Sequence of chain 28.C:
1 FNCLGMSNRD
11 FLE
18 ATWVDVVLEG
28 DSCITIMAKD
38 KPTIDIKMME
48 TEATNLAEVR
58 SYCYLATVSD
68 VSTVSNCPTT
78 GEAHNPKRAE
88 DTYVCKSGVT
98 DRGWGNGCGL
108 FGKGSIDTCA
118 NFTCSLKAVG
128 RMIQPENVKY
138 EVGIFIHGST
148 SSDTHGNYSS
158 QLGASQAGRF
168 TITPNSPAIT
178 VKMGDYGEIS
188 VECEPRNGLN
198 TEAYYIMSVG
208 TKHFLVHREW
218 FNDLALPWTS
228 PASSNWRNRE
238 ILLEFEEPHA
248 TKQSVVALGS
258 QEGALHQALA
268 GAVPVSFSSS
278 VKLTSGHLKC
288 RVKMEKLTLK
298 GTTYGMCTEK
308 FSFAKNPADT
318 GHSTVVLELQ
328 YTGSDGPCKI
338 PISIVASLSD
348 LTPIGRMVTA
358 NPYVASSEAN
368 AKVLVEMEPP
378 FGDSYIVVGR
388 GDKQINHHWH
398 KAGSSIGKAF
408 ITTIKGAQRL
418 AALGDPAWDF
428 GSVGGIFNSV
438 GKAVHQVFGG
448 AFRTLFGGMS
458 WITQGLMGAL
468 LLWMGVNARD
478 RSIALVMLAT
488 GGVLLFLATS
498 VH

Binding-site contacts:
Ligand atom O6 contacts residue THR89 of chain 28.C at 4.0 Å.
Ligand atom C5 contacts residue THR120 of chain 28.C at 3.8 Å.
Ligand atom O7 contacts residue SER66 of chain 28.C at 3.0 Å (h-bond).
Ligand atom N2 contacts residue SER66 of chain 28.C at 4.3 Å.
Ligand atom C5 contacts residue ASN118 of chain 28.C at 3.7 Å.
Ligand atom C7 contacts residue SER66 of chain 28.C at 3.5 Å.
Ligand atom N2 contacts residue TYR90 of chain 28.C at 4.3 Å.
Ligand atom N2 contacts residue ASN118 of chain 28.C at 2.9 Å (h-bond).
Ligand atom C1 contacts residue THR89 of chain 28.C at 4.1 Å.
Ligand atom C8 contacts residue SER66 of chain 28.C at 4.0 Å.
Ligand atom C8 contacts residue ASP67 of chain 28.C at 3.9 Å.
Ligand atom O5 contacts residue THR120 of chain 28.C at 3.2 Å (h-bond).
Ligand atom C7 contacts residue ASN118 of chain 28.C at 3.5 Å.
Ligand atom C5 contacts residue THR89 of chain 28.C at 4.4 Å.
Ligand atom C2 contacts residue ASN118 of chain 28.C at 2.5 Å.
Ligand atom C6 contacts residue THR89 of chain 28.C at 4.4 Å.
Ligand atom C2 contacts residue SER66 of chain 28.C at 4.5 Å.
Ligand atom C1 contacts residue ASN118 of chain 28.C at 1.5 Å.
Ligand atom C3 contacts residue ASN118 of chain 28.C at 3.8 Å.
Ligand atom O5 contacts residue ASN118 of chain 28.C at 2.4 Å (h-bond).
Ligand atom O7 contacts residue ASN118 of chain 28.C at 4.0 Å.
Ligand atom C1 contacts residue THR120 of chain 28.C at 4.3 Å.
Ligand atom C4 contacts residue ASN118 of chain 28.C at 4.2 Å.
Ligand atom C6 contacts residue THR120 of chain 28.C at 3.4 Å.
Ligand atom C8 contacts residue ASN118 of chain 28.C at 4.2 Å.
Ligand atom C4 contacts residue THR120 of chain 28.C at 4.4 Å.
Ligand atom C7 contacts residue TYR90 of chain 28.C at 4.5 Å (hydrophobic).
Ligand atom O5 contacts residue THR89 of chain 28.C at 4.2 Å.
Ligand atom C8 contacts residue TYR90 of chain 28.C at 3.5 Å (hydrophobic).

The small molecule below binds the protein below.
Small molecule (SMILES): CC(=O)N[C@@H]1[C@@H](O)[C@H](O)[C@@H](CO)O[C@H]1O